The small molecule below binds the protein below.
Small molecule (SMILES): Cc1cn([C@H]2C[C@H](O[P](=O)(O)OC[C@H]3O[C@@H](n4ccc(N)nc4=O)C[C@@H]3O[P](=O)(O)OC[C@H]3O[C@@H](n4cnc5c(=O)nc(N)[nH]c54)C[C@@H]3O[P](=O)(O)OC[C@H]3O[C@@H](n4cnc5c(=O)nc(N)[nH]c54)C[C@@H]3O)[C@@H](CO[P](=O)(O)O[C@H]3C[C@H](n4cnc5c(=O)nc(N)[nH]c54)O[C@@H]3COP(=O)(O)O)O2)c(=O)[nH]c1=O

Sequence of chain 1.D:
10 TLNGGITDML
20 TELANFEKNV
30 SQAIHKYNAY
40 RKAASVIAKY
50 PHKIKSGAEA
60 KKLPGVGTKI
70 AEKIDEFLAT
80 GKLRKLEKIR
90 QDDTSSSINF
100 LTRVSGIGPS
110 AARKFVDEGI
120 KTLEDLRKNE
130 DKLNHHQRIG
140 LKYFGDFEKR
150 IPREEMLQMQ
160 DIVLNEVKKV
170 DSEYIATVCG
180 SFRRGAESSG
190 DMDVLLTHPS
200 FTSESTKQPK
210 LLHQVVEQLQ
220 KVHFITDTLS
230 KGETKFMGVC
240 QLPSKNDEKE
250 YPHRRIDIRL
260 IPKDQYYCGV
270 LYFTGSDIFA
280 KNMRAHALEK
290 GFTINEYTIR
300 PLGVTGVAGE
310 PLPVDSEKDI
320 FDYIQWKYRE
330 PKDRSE

Binding-site contacts:
Ligand atom OP1 contacts residue THR67 of chain 1.D at 3.5 Å (h-bond).
Ligand atom P contacts residue THR67 of chain 1.D at 4.0 Å.
Ligand atom OP3 contacts residue LYS35 of chain 1.D at 2.5 Å (salt-bridge).
Ligand atom N7 contacts residue LYS35 of chain 1.D at 3.9 Å.
Ligand atom C3' contacts residue GLY66 of chain 1.D at 3.8 Å.
Ligand atom P contacts residue NA1 of chain 1.G at 3.7 Å.
Ligand atom O3' contacts residue GLY64 of chain 1.D at 3.5 Å.
Ligand atom P contacts residue LYS68 of chain 1.D at 3.3 Å.
Ligand atom C4' contacts residue GLY64 of chain 1.D at 3.3 Å.
Ligand atom P contacts residue GLY66 of chain 1.D at 3.8 Å.
Ligand atom O3' contacts residue ILE69 of chain 1.D at 3.5 Å.
Ligand atom P contacts residue LYS35 of chain 1.D at 3.5 Å.
Ligand atom OP1 contacts residue GLY66 of chain 1.D at 3.0 Å (h-bond).
Ligand atom OP1 contacts residue LYS68 of chain 1.D at 3.5 Å (salt-bridge).
Ligand atom C5' contacts residue GLY66 of chain 1.D at 3.5 Å.
Ligand atom OP1 contacts residue NA1 of chain 1.G at 2.4 Å (h-bond).
Ligand atom C3' contacts residue LYS68 of chain 1.D at 3.9 Å.
Ligand atom O3' contacts residue VAL65 of chain 1.D at 3.9 Å.
Ligand atom OP1 contacts residue ILE69 of chain 1.D at 2.9 Å (h-bond).
Ligand atom OP1 contacts residue VAL65 of chain 1.D at 3.2 Å (h-bond).
Ligand atom O5' contacts residue LYS35 of chain 1.D at 3.7 Å.
Ligand atom OP1 contacts residue LYS68 of chain 1.D at 2.7 Å (salt-bridge).
Ligand atom OP2 contacts residue THR67 of chain 1.D at 3.8 Å.
Ligand atom OP2 contacts residue LYS68 of chain 1.D at 3.0 Å (salt-bridge).
Ligand atom OP1 contacts residue PRO63 of chain 1.D at 3.9 Å.
Ligand atom C8 contacts residue LYS35 of chain 1.D at 3.9 Å.
Ligand atom OP2 contacts residue LYS35 of chain 1.D at 3.6 Å.
Ligand atom OP1 contacts residue LYS72 of chain 1.D at 3.5 Å (salt-bridge).
Ligand atom OP1 contacts residue GLY64 of chain 1.D at 3.1 Å (h-bond).
Ligand atom P contacts residue LYS68 of chain 1.D at 3.9 Å.
Ligand atom C4' contacts residue TYR39 of chain 1.D at 3.9 Å (hydrophobic).
Ligand atom C5' contacts residue TYR39 of chain 1.D at 3.1 Å (hydrophobic).
Ligand atom P contacts residue GLY64 of chain 1.D at 3.8 Å.
Ligand atom C5' contacts residue GLY64 of chain 1.D at 3.3 Å.
Ligand atom O4' contacts residue ALA38 of chain 1.D at 3.8 Å.
Ligand atom P contacts residue ILE69 of chain 1.D at 3.9 Å.
Ligand atom O5' contacts residue GLY66 of chain 1.D at 3.4 Å (h-bond).
Ligand atom N3 contacts residue ALA38 of chain 1.D at 3.7 Å.
Ligand atom OP2 contacts residue LYS68 of chain 1.D at 3.1 Å.
Ligand atom OP1 contacts residue LEU62 of chain 1.D at 3.6 Å (h-bond).